A protein and the small-molecule ligand that binds it are described below.
Small molecule (SMILES): Nc1ncnc2c1ncn2[C@@H]1O[C@H](CO[P](=O)(O)O[C@H]2[C@@H](O)[C@H](n3cnc4c(N)ncnc43)O[C@@H]2CO[P](=O)(O)O[C@H]2[C@@H](O)[C@H](n3cnc4c(N)ncnc43)O[C@@H]2COP(=O)(O)O)[C@@H](O)[C@H]1O

Binding-site contacts:
Ligand atom N3 contacts residue U2 of chain 5.C at 3.7 Å.
Ligand atom C6 contacts residue U2 of chain 5.C at 4.1 Å.
Ligand atom N1 contacts residue U3 of chain 5.C at 2.7 Å (h-bond).
Ligand atom N6 contacts residue U2 of chain 5.C at 4.2 Å.
Ligand atom C6 contacts residue U1 of chain 5.C at 3.6 Å.
Ligand atom N1 contacts residue U1 of chain 5.C at 2.8 Å (h-bond).
Ligand atom N6 contacts residue U3 of chain 5.C at 3.0 Å (h-bond).
Ligand atom N1 contacts residue U2 of chain 5.C at 3.5 Å (h-bond).
Ligand atom C2 contacts residue U3 of chain 5.C at 3.0 Å.
Ligand atom C2 contacts residue U1 of chain 5.C at 3.5 Å.
Ligand atom N6 contacts residue U1 of chain 5.C at 2.8 Å (h-bond).
Ligand atom C4 contacts residue U2 of chain 5.C at 4.3 Å.
Ligand atom N3 contacts residue U3 of chain 5.C at 4.2 Å.
Ligand atom C6 contacts residue U3 of chain 5.C at 3.3 Å.
Ligand atom C2 contacts residue U2 of chain 5.C at 3.2 Å.